Binding-site contacts:
Ligand atom C4 contacts residue ASP72 of chain 1.B at 3.3 Å.
Ligand atom C1 contacts residue LEU74 of chain 1.B at 3.7 Å (hydrophobic).
Ligand atom CL contacts residue TYR89 of chain 1.B at 4.0 Å.
Ligand atom C3 contacts residue LEU74 of chain 1.B at 4.3 Å (hydrophobic).
Ligand atom C3 contacts residue THR92 of chain 1.B at 3.6 Å.
Ligand atom O10 contacts residue SER57 of chain 1.B at 3.3 Å.
Ligand atom C9 contacts residue ASP72 of chain 1.B at 3.9 Å.
Ligand atom C3 contacts residue LYS23 of chain 1.B at 4.1 Å.
Ligand atom C2 contacts residue LEU74 of chain 1.B at 3.8 Å (hydrophobic).
Ligand atom C9 contacts residue SER57 of chain 1.B at 4.5 Å.
Ligand atom C4 contacts residue LYS23 of chain 1.B at 4.0 Å.
Ligand atom CL contacts residue LYS23 of chain 1.B at 3.7 Å.
Ligand atom CL contacts residue LEU74 of chain 1.B at 4.3 Å.
Ligand atom C1 contacts residue ILE73 of chain 1.B at 4.4 Å (hydrophobic).
Ligand atom C2 contacts residue LYS23 of chain 1.B at 3.5 Å.
Ligand atom CL contacts residue THR92 of chain 1.B at 3.2 Å.
Ligand atom C5 contacts residue LEU74 of chain 1.B at 4.3 Å (hydrophobic).
Ligand atom C12 contacts residue SER57 of chain 1.B at 4.4 Å.
Ligand atom C4 contacts residue SER57 of chain 1.B at 4.0 Å.
Ligand atom C12 contacts residue ASP72 of chain 1.B at 4.0 Å.
Ligand atom C4 contacts residue ILE73 of chain 1.B at 4.3 Å (hydrophobic).
Ligand atom C1 contacts residue LEU24 of chain 1.B at 4.3 Å (hydrophobic).
Ligand atom O10 contacts residue ASP72 of chain 1.B at 3.6 Å.
Ligand atom C1 contacts residue ASP72 of chain 1.B at 3.8 Å.
Ligand atom N13 contacts residue SER57 of chain 1.B at 4.3 Å.
Ligand atom C6 contacts residue LEU74 of chain 1.B at 4.2 Å (hydrophobic).
Ligand atom C5 contacts residue ASP72 of chain 1.B at 3.9 Å.
Ligand atom N13 contacts residue ARG59 of chain 1.B at 3.7 Å.
Ligand atom CL contacts residue GLY93 of chain 1.B at 3.7 Å.
Ligand atom N13 contacts residue ASP72 of chain 1.B at 3.0 Å (salt-bridge).
Ligand atom C2 contacts residue THR92 of chain 1.B at 3.9 Å.
Ligand atom CL contacts residue VAL25 of chain 1.B at 3.7 Å.
Ligand atom C1 contacts residue LYS23 of chain 1.B at 3.4 Å.
Ligand atom C4 contacts residue LEU74 of chain 1.B at 4.1 Å (hydrophobic).
Ligand atom C5 contacts residue SER57 of chain 1.B at 3.8 Å.

The small molecule below binds the protein below.
Small molecule (SMILES): NC[C@@H]1COc2cc(Cl)ccc2O1

Sequence of chain 1.B:
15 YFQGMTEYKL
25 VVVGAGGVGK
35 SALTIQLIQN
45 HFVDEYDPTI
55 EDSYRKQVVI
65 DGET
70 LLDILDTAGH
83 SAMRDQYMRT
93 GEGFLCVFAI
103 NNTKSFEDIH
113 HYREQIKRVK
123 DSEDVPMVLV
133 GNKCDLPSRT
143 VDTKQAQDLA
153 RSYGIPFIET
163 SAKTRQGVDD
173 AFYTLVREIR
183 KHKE